This protein binds this small molecule.
Small molecule (SMILES): CC(=O)N[C@H]1[C@@H](O[P](=O)(O)O[P](=O)(O)OC[C@H]2O[C@@H](n3ccc(=O)[nH]c3=O)[C@H](O)[C@@H]2O)O[C@H](CO)[C@@H](O)[C@@H]1O

Sequence of chain 3.B:
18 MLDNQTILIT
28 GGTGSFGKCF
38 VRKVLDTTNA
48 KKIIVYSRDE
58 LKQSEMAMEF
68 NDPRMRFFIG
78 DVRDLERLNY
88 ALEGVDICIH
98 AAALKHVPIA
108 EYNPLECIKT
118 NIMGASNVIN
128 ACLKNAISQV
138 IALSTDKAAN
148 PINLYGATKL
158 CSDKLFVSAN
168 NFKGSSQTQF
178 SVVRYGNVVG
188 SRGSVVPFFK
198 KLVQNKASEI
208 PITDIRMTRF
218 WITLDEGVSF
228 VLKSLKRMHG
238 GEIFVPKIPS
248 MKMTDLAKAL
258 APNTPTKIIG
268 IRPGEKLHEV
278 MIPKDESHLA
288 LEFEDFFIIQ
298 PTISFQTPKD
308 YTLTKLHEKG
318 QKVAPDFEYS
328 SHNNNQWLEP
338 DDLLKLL

Binding-site contacts:
Ligand atom C8' contacts residue GLY190 of chain 3.B at 3.4 Å.
Ligand atom O1A contacts residue ARG269 of chain 3.B at 3.1 Å (salt-bridge).
Ligand atom O2 contacts residue THR210 of chain 3.B at 3.2 Å (h-bond).
Ligand atom O2B contacts residue ASN184 of chain 3.B at 2.9 Å (h-bond).
Ligand atom C2B contacts residue GLU272 of chain 3.B at 3.4 Å.
Ligand atom C6 contacts residue ARG269 of chain 3.B at 3.5 Å.
Ligand atom O6' contacts residue LYS144 of chain 3.B at 3.0 Å (salt-bridge).
Ligand atom O3' contacts residue LYS102 of chain 3.B at 3.0 Å.
Ligand atom O5' contacts residue ASN184 of chain 3.B at 3.0 Å (h-bond).
Ligand atom O2' contacts residue THR210 of chain 3.B at 2.6 Å (h-bond).
Ligand atom O2B contacts residue LYS144 of chain 3.B at 2.9 Å (salt-bridge).
Ligand atom C6' contacts residue THR142 of chain 3.B at 3.2 Å.
Ligand atom C2 contacts residue PRO208 of chain 3.B at 3.6 Å (hydrophobic).
Ligand atom O4' contacts residue THR142 of chain 3.B at 2.7 Å (h-bond).
Ligand atom O3A contacts residue ASN184 of chain 3.B at 3.3 Å (h-bond).
Ligand atom O6' contacts residue ASN184 of chain 3.B at 2.6 Å (h-bond).
Ligand atom O3' contacts residue TYR152 of chain 3.B at 3.4 Å (h-bond).
Ligand atom O2' contacts residue MET214 of chain 3.B at 3.1 Å.
Ligand atom O2B contacts residue ARG216 of chain 3.B at 3.0 Å (salt-bridge).
Ligand atom O3B contacts residue MET214 of chain 3.B at 2.8 Å.
Ligand atom O4 contacts residue PHE195 of chain 3.B at 3.4 Å.
Ligand atom C4B contacts residue MET250 of chain 3.B at 3.5 Å (hydrophobic).
Ligand atom O2A contacts residue SER191 of chain 3.B at 3.4 Å.
Ligand atom O3B contacts residue ARG216 of chain 3.B at 3.0 Å.
Ligand atom O4B contacts residue MET250 of chain 3.B at 3.1 Å (h-bond).
Ligand atom N3 contacts residue PRO208 of chain 3.B at 2.8 Å (h-bond).
Ligand atom C1' contacts residue ASN184 of chain 3.B at 3.4 Å.
Ligand atom C6' contacts residue ASP143 of chain 3.B at 3.4 Å.
Ligand atom O7' contacts residue LYS102 of chain 3.B at 2.9 Å (salt-bridge).
Ligand atom C5' contacts residue LYS144 of chain 3.B at 3.3 Å.
Ligand atom O2' contacts residue GLU272 of chain 3.B at 3.2 Å (salt-bridge).
Ligand atom O2 contacts residue PRO208 of chain 3.B at 3.5 Å (h-bond).
Ligand atom O6' contacts residue ASP143 of chain 3.B at 2.5 Å (salt-bridge).
Ligand atom C6' contacts residue ASN184 of chain 3.B at 3.5 Å.
Ligand atom O2 contacts residue ILE209 of chain 3.B at 3.5 Å.
Ligand atom O5' contacts residue NDP1 of chain 3.E at 3.5 Å (h-bond).
Ligand atom O1' contacts residue LYS144 of chain 3.B at 3.1 Å.
Ligand atom O7' contacts residue SER188 of chain 3.B at 3.3 Å (h-bond).
Ligand atom O4' contacts residue TYR152 of chain 3.B at 2.8 Å (h-bond).
Ligand atom O2A contacts residue VAL192 of chain 3.B at 2.7 Å (h-bond).